Binding-site contacts:
Ligand atom N21 contacts residue ARG155 of chain 1.B at 3.8 Å.
Ligand atom C23 contacts residue ARG155 of chain 1.B at 3.5 Å.
Ligand atom N23 contacts residue ARG155 of chain 1.B at 3.5 Å.
Ligand atom N25 contacts residue TYR159 of chain 1.B at 3.6 Å.
Ligand atom C11 contacts residue TYR159 of chain 1.B at 3.7 Å (hydrophobic).
Ligand atom C11 contacts residue LYS125 of chain 1.B at 4.0 Å.
Ligand atom N25 contacts residue LYS125 of chain 1.B at 3.2 Å.
Ligand atom C21 contacts residue TYR159 of chain 1.B at 3.7 Å (hydrophobic).
Ligand atom N11 contacts residue LYS125 of chain 1.B at 3.6 Å.
Ligand atom N22 contacts residue TYR159 of chain 1.B at 3.9 Å.
Ligand atom C22 contacts residue TYR159 of chain 1.B at 3.9 Å (hydrophobic).
Ligand atom N11 contacts residue TYR159 of chain 1.B at 3.3 Å.
Ligand atom C26 contacts residue LYS125 of chain 1.B at 3.6 Å.
Ligand atom N11 contacts residue ARG155 of chain 1.B at 2.8 Å (salt-bridge).
Ligand atom N22 contacts residue GLY156 of chain 1.B at 3.8 Å.
Ligand atom FE2 contacts residue ARG155 of chain 1.B at 4.3 Å.
Ligand atom C26 contacts residue ARG155 of chain 1.B at 4.1 Å.
Ligand atom N23 contacts residue GLY156 of chain 1.B at 4.2 Å.
Ligand atom C22 contacts residue GLY156 of chain 1.B at 4.3 Å.
Ligand atom N21 contacts residue LYS125 of chain 1.B at 3.6 Å.
Ligand atom N23 contacts residue ALA152 of chain 1.B at 4.3 Å.
Ligand atom C11 contacts residue ARG155 of chain 1.B at 3.1 Å.
Ligand atom FE2 contacts residue LYS125 of chain 1.B at 4.3 Å.
Ligand atom C21 contacts residue LYS125 of chain 1.B at 3.3 Å.

Sequence of chain 1.B:
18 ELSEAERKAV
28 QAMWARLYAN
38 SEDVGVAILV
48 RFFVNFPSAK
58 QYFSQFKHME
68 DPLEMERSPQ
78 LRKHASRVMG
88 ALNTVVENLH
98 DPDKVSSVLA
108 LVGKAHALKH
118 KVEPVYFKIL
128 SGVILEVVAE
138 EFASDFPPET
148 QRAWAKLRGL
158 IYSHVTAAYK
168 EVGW

The small molecule below binds the protein below.
Small molecule (SMILES): N#C[Fe](C#N)(C#N)(C#N)(C#N)C#N